Sequence of chain 1.A:
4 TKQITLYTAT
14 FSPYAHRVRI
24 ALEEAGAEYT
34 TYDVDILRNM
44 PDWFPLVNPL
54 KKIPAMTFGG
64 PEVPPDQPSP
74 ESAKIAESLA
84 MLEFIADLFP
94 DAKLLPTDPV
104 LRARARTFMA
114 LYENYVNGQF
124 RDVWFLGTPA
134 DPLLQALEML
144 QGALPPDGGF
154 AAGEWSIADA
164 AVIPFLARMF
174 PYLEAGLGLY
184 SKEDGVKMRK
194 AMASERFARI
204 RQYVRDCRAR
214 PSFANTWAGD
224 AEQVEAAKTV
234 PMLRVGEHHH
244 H

Binding-site contacts:
Ligand atom N07 contacts residue ARG208 of chain 1.A at 3.8 Å.
Ligand atom N13 contacts residue ARG208 of chain 1.A at 2.9 Å (salt-bridge).
Ligand atom N02 contacts residue PHE173 of chain 1.A at 3.9 Å.
Ligand atom C12 contacts residue ARG208 of chain 1.A at 3.7 Å.
Ligand atom N05 contacts residue VAL207 of chain 1.A at 3.2 Å.
Ligand atom N07 contacts residue VAL207 of chain 1.A at 4.2 Å.
Ligand atom O01 contacts residue ARG204 of chain 1.A at 4.0 Å.
Ligand atom N11 contacts residue ARG211 of chain 1.A at 4.4 Å.
Ligand atom C10 contacts residue PHE173 of chain 1.A at 3.7 Å (hydrophobic).
Ligand atom C04 contacts residue ARG204 of chain 1.A at 4.2 Å.
Ligand atom N05 contacts residue PHE173 of chain 1.A at 3.2 Å.
Ligand atom N11 contacts residue PHE173 of chain 1.A at 3.1 Å.
Ligand atom C06 contacts residue ARG211 of chain 1.A at 4.3 Å.
Ligand atom C04 contacts residue PHE173 of chain 1.A at 3.8 Å (hydrophobic).
Ligand atom N05 contacts residue ARG204 of chain 1.A at 3.6 Å.
Ligand atom O01 contacts residue PHE173 of chain 1.A at 3.5 Å.
Ligand atom N07 contacts residue ARG211 of chain 1.A at 3.5 Å.
Ligand atom C04 contacts residue VAL207 of chain 1.A at 3.6 Å (hydrophobic).
Ligand atom N13 contacts residue ARG204 of chain 1.A at 4.4 Å.
Ligand atom C06 contacts residue ARG208 of chain 1.A at 3.9 Å.
Ligand atom N11 contacts residue PRO174 of chain 1.A at 4.3 Å.
Ligand atom N02 contacts residue ARG204 of chain 1.A at 4.3 Å.
Ligand atom C06 contacts residue VAL207 of chain 1.A at 4.2 Å (hydrophobic).

The protein below binds the small molecule below.
Small molecule (SMILES): N#[C-]->[Fe+2](<-[C-]#N)(<-[C-]#N)(<-[C-]#N)(<-[C-]#N)<-N#[OH+2]